Sequence of chain 3.A:
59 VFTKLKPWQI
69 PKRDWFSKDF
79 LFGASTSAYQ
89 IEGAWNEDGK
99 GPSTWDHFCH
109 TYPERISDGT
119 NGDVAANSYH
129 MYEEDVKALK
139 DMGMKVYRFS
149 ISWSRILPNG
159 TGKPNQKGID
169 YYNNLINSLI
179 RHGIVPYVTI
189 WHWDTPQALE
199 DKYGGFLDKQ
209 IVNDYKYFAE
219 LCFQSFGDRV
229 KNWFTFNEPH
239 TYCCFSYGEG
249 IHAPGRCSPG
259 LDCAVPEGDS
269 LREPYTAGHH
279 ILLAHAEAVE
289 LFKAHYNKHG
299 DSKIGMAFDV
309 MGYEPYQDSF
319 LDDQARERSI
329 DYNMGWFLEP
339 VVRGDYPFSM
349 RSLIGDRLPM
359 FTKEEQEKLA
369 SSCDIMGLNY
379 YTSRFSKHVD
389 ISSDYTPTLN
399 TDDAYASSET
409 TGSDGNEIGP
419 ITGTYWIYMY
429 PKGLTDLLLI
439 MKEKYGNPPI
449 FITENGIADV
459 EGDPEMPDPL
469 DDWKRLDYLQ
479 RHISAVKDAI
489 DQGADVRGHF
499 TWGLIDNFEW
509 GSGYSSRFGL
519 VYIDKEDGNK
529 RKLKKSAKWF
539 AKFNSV

A small-molecule ligand and the protein it binds are described below.
Small molecule (SMILES): O=[N+]([O-])c1ccc(O)c([N+](=O)[O-])c1

Binding-site contacts:
Ligand atom C3 contacts residue TRP424 of chain 3.A at 3.8 Å (hydrophobic).
Ligand atom C3 contacts residue PHE243 of chain 3.A at 3.8 Å (hydrophobic).
Ligand atom O21 contacts residue GLU507 of chain 3.A at 3.5 Å (salt-bridge).
Ligand atom C2 contacts residue TRP424 of chain 3.A at 4.1 Å (hydrophobic).
Ligand atom O41 contacts residue TRP424 of chain 3.A at 4.0 Å.
Ligand atom N2 contacts residue G2F1 of chain 3.C at 3.4 Å (h-bond).
Ligand atom N4 contacts residue TRP424 of chain 3.A at 3.7 Å.
Ligand atom C1 contacts residue G2F1 of chain 3.C at 3.4 Å.
Ligand atom C6 contacts residue GLU236 of chain 3.A at 3.0 Å.
Ligand atom O21 contacts residue G2F1 of chain 3.C at 3.1 Å (h-bond).
Ligand atom O22 contacts residue HIS250 of chain 3.A at 4.2 Å.
Ligand atom O1 contacts residue TRP191 of chain 3.A at 3.8 Å.
Ligand atom C5 contacts residue THR239 of chain 3.A at 3.6 Å.
Ligand atom C1 contacts residue GLU236 of chain 3.A at 3.2 Å.
Ligand atom O42 contacts residue PHE243 of chain 3.A at 3.7 Å.
Ligand atom N4 contacts residue MET309 of chain 3.A at 4.0 Å.
Ligand atom C2 contacts residue THR239 of chain 3.A at 3.9 Å.
Ligand atom C6 contacts residue G2F1 of chain 3.C at 3.8 Å.
Ligand atom C6 contacts residue THR239 of chain 3.A at 3.6 Å.
Ligand atom C1 contacts residue THR239 of chain 3.A at 4.0 Å.
Ligand atom N2 contacts residue THR239 of chain 3.A at 4.3 Å.
Ligand atom C5 contacts residue GLU236 of chain 3.A at 4.2 Å.
Ligand atom O42 contacts residue TRP424 of chain 3.A at 3.9 Å.
Ligand atom C4 contacts residue TRP424 of chain 3.A at 3.7 Å (hydrophobic).
Ligand atom O22 contacts residue GLU507 of chain 3.A at 4.1 Å.
Ligand atom C1 contacts residue TRP424 of chain 3.A at 4.3 Å (hydrophobic).
Ligand atom C4 contacts residue THR239 of chain 3.A at 4.1 Å.
Ligand atom O21 contacts residue TRP191 of chain 3.A at 3.7 Å.
Ligand atom O1 contacts residue GLU236 of chain 3.A at 2.8 Å (salt-bridge).
Ligand atom O41 contacts residue MET309 of chain 3.A at 2.9 Å.
Ligand atom C5 contacts residue TRP424 of chain 3.A at 4.0 Å (hydrophobic).
Ligand atom C3 contacts residue THR239 of chain 3.A at 4.1 Å.
Ligand atom O21 contacts residue HIS250 of chain 3.A at 4.3 Å.
Ligand atom N2 contacts residue GLU507 of chain 3.A at 4.0 Å.
Ligand atom C2 contacts residue G2F1 of chain 3.C at 3.6 Å.
Ligand atom O22 contacts residue PHE243 of chain 3.A at 3.8 Å.
Ligand atom O21 contacts residue TRP508 of chain 3.A at 3.4 Å.
Ligand atom O1 contacts residue G2F1 of chain 3.C at 2.6 Å (h-bond).
Ligand atom O22 contacts residue G2F1 of chain 3.C at 4.2 Å.
Ligand atom C6 contacts residue TRP424 of chain 3.A at 4.2 Å (hydrophobic).